Sequence of chain 56.C:
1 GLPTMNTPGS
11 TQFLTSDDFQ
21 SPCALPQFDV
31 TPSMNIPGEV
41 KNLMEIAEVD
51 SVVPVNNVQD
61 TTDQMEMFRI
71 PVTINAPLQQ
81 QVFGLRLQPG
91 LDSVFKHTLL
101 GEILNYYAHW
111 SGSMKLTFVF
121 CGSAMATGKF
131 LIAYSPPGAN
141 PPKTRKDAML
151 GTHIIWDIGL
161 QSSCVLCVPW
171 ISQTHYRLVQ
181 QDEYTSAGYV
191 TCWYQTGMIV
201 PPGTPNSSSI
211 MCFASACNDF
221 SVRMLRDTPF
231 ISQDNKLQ

Sequence of chain 60.C:
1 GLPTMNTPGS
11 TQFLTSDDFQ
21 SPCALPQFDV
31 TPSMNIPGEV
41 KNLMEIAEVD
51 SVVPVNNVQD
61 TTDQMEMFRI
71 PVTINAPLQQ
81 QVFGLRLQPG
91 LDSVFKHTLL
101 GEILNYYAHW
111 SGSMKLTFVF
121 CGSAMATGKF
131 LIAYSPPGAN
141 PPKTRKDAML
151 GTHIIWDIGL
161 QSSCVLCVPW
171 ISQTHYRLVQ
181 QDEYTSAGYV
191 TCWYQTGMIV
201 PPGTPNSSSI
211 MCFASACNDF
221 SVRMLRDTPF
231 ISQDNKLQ

Binding-site contacts:
Ligand atom C2B contacts residue ILE219 of chain 60.A at 3.8 Å (hydrophobic).
Ligand atom N3A contacts residue ALA24 of chain 60.C at 3.8 Å.
Ligand atom C6B contacts residue TYR146 of chain 60.A at 3.8 Å (hydrophobic).
Ligand atom C4A contacts residue MET181 of chain 60.A at 3.6 Å (hydrophobic).
Ligand atom C5A contacts residue ILE170 of chain 60.A at 3.8 Å (hydrophobic).
Ligand atom C1B contacts residue ILE183 of chain 60.A at 4.0 Å (hydrophobic).
Ligand atom C31 contacts residue W711 of chain 60.F at 3.0 Å.
Ligand atom C4A contacts residue ALA24 of chain 60.C at 4.0 Å (hydrophobic).
Ligand atom C2C contacts residue THR97 of chain 60.A at 3.9 Å.
Ligand atom O1 contacts residue W711 of chain 60.F at 3.7 Å.
Ligand atom C5B contacts residue TYR146 of chain 60.A at 3.4 Å (hydrophobic).
Ligand atom N2 contacts residue W711 of chain 60.F at 2.9 Å.
Ligand atom C4A contacts residue LEU14 of chain 56.C at 4.0 Å (hydrophobic).
Ligand atom C31 contacts residue LEU216 of chain 60.A at 3.4 Å (hydrophobic).
Ligand atom C6B contacts residue ILE183 of chain 60.A at 3.6 Å (hydrophobic).
Ligand atom C3C contacts residue LEU216 of chain 60.A at 3.7 Å (hydrophobic).
Ligand atom O1A contacts residue PHE121 of chain 60.A at 4.0 Å.
Ligand atom C2A contacts residue TYR146 of chain 60.A at 3.7 Å (hydrophobic).
Ligand atom C3C contacts residue TYR192 of chain 60.A at 4.0 Å (hydrophobic).
Ligand atom C5B contacts residue ILE183 of chain 60.A at 3.7 Å (hydrophobic).
Ligand atom N2 contacts residue THR97 of chain 60.A at 3.7 Å.
Ligand atom C1C contacts residue PHE115 of chain 60.A at 3.9 Å (hydrophobic).
Ligand atom C3B contacts residue ILE219 of chain 60.A at 3.8 Å (hydrophobic).
Ligand atom O1B contacts residue ILE95 of chain 60.A at 3.6 Å.
Ligand atom C2C contacts residue LEU216 of chain 60.A at 3.7 Å (hydrophobic).
Ligand atom C5A contacts residue ILE144 of chain 60.A at 3.7 Å (hydrophobic).
Ligand atom C31 contacts residue ASN214 of chain 60.A at 3.3 Å.
Ligand atom C2A contacts residue MET181 of chain 60.A at 3.7 Å (hydrophobic).
Ligand atom C5A contacts residue PRO168 of chain 60.A at 4.0 Å (hydrophobic).
Ligand atom C6C contacts residue ILE186 of chain 60.A at 3.9 Å (hydrophobic).
Ligand atom N3A contacts residue MET181 of chain 60.A at 3.3 Å.
Ligand atom C4A contacts residue ILE170 of chain 60.A at 3.9 Å (hydrophobic).
Ligand atom C4B contacts residue ILE183 of chain 60.A at 4.0 Å (hydrophobic).
Ligand atom N3A contacts residue TYR146 of chain 60.A at 4.0 Å.
Ligand atom C3 contacts residue W711 of chain 60.F at 3.3 Å.
Ligand atom C4 contacts residue TYR192 of chain 60.A at 3.5 Å (hydrophobic).
Ligand atom O1 contacts residue THR97 of chain 60.A at 3.4 Å (h-bond).
Ligand atom C1C contacts residue THR97 of chain 60.A at 3.9 Å.
Ligand atom C4B contacts residue TYR146 of chain 60.A at 3.7 Å (hydrophobic).
Ligand atom C4C contacts residue MET117 of chain 60.A at 3.9 Å (hydrophobic).

Sequence of chain 60.A:
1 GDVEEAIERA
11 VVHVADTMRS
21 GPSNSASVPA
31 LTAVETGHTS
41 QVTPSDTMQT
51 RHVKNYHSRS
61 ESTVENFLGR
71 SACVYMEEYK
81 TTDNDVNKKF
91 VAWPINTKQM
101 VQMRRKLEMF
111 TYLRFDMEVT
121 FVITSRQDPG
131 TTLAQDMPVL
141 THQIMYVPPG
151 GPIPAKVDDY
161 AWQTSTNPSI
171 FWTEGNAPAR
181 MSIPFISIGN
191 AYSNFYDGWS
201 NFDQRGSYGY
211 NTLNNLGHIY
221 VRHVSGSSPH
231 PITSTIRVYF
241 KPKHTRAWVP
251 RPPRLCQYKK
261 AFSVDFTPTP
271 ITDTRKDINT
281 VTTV

This small molecule binds to this protein.
Small molecule (SMILES): Cc1cc(CCCCCCCOc2ccc(C3=NCCO3)cc2)on1